The small molecule below binds the protein below.
Small molecule (SMILES): CC(=O)N[C@H]1[C@H](O[C@H]2[C@H](O)[C@@H](NC(C)=O)CO[C@@H]2CO)O[C@H](CO)[C@@H](O[C@@H]2O[C@H](CO)[C@@H](O)[C@H](O)[C@H]2NC(C)=O)[C@@H]1O

Sequence of chain 1.A:
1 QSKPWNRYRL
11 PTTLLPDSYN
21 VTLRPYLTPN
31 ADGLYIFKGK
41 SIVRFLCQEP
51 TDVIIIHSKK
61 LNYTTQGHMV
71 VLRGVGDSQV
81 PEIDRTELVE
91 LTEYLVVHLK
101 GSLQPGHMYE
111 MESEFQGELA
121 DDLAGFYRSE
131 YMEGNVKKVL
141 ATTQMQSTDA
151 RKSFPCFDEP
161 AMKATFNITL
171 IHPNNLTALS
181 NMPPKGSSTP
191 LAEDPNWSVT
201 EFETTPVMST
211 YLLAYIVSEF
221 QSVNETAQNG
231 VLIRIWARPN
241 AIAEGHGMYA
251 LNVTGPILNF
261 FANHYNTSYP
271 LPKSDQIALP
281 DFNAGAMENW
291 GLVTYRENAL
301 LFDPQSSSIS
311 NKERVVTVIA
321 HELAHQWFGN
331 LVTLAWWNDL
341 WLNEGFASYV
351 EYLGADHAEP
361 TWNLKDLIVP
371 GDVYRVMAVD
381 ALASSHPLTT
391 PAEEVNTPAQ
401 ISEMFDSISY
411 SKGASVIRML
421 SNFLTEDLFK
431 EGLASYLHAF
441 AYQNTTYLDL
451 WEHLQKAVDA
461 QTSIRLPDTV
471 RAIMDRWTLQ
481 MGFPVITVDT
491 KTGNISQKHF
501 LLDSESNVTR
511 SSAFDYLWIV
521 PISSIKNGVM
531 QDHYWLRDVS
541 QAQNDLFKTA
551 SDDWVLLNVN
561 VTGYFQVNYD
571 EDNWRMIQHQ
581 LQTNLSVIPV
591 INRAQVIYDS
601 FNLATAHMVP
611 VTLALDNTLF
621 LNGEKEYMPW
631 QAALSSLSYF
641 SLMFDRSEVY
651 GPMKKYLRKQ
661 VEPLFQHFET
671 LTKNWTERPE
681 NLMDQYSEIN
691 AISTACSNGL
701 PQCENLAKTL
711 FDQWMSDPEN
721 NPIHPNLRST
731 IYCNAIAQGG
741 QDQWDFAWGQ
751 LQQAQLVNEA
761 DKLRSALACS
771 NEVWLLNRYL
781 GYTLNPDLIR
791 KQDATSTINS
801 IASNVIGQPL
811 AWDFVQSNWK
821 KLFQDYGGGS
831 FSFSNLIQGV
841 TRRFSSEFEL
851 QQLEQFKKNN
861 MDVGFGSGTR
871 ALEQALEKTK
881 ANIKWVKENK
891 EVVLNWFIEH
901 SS

Binding-site contacts:
Ligand atom C3 contacts residue ASN20 of chain 1.A at 3.8 Å.
Ligand atom O6 contacts residue GLU201 of chain 1.A at 4.1 Å.
Ligand atom C1 contacts residue ASN20 of chain 1.A at 1.4 Å.
Ligand atom O7 contacts residue ASN20 of chain 1.A at 4.2 Å.
Ligand atom O7 contacts residue ILE42 of chain 1.A at 3.5 Å.
Ligand atom C3 contacts residue NAG1 of chain 1.E at 4.0 Å.
Ligand atom C7 contacts residue ILE42 of chain 1.A at 4.0 Å (hydrophobic).
Ligand atom N2 contacts residue ASN20 of chain 1.A at 3.0 Å (h-bond).
Ligand atom N2 contacts residue NAG1 of chain 1.E at 2.8 Å (h-bond).
Ligand atom C4 contacts residue ASN20 of chain 1.A at 4.2 Å.
Ligand atom O7 contacts residue NAG1 of chain 1.E at 3.6 Å (h-bond).
Ligand atom C1 contacts residue NAG1 of chain 1.E at 3.4 Å.
Ligand atom C8 contacts residue ARG44 of chain 1.A at 3.8 Å.
Ligand atom C5 contacts residue ASN20 of chain 1.A at 3.6 Å.
Ligand atom C8 contacts residue ILE42 of chain 1.A at 3.9 Å (hydrophobic).
Ligand atom C8 contacts residue NAG1 of chain 1.E at 3.6 Å.
Ligand atom C8 contacts residue GLU110 of chain 1.A at 3.5 Å.
Ligand atom O5 contacts residue ASN20 of chain 1.A at 2.3 Å (h-bond).
Ligand atom C7 contacts residue NAG1 of chain 1.E at 3.7 Å.
Ligand atom C2 contacts residue NAG1 of chain 1.E at 3.5 Å.
Ligand atom O7 contacts residue LYS185 of chain 1.A at 3.9 Å.
Ligand atom C7 contacts residue ASN20 of chain 1.A at 3.8 Å.
Ligand atom C6 contacts residue GLU201 of chain 1.A at 4.3 Å.
Ligand atom C2 contacts residue ASN20 of chain 1.A at 2.5 Å.